Sequence of chain 1.G:
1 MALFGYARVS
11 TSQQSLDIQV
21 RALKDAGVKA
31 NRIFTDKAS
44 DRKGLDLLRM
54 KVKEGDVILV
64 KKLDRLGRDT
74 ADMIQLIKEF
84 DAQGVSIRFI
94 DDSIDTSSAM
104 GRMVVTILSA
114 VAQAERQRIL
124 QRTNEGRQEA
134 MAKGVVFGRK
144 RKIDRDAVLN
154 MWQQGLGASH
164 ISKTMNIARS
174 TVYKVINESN

Binding-site contacts:
Ligand atom C3' contacts residue ARG130 of chain 1.G at 3.5 Å.
Ligand atom C5' contacts residue LEU123 of chain 1.G at 3.8 Å (hydrophobic).
Ligand atom C4' contacts residue LEU123 of chain 1.G at 3.9 Å (hydrophobic).
Ligand atom OP1 contacts residue ARG71 of chain 1.G at 3.7 Å.
Ligand atom C3' contacts residue LEU123 of chain 1.G at 4.5 Å (hydrophobic).
Ligand atom O4' contacts residue ARG130 of chain 1.G at 3.8 Å.
Ligand atom O3' contacts residue ARG71 of chain 1.G at 4.0 Å.
Ligand atom C8 contacts residue THR11 of chain 1.G at 4.5 Å.
Ligand atom OP2 contacts residue SER10 of chain 1.G at 2.5 Å (h-bond).
Ligand atom N7 contacts residue THR11 of chain 1.G at 4.0 Å.
Ligand atom C4' contacts residue ASN127 of chain 1.G at 4.2 Å.
Ligand atom C5' contacts residue ASN127 of chain 1.G at 4.0 Å.
Ligand atom P contacts residue ARG71 of chain 1.G at 4.3 Å.
Ligand atom OP1 contacts residue LEU123 of chain 1.G at 4.2 Å.
Ligand atom OP1 contacts residue SER10 of chain 1.G at 2.5 Å (h-bond).
Ligand atom C4' contacts residue ARG130 of chain 1.G at 3.5 Å.
Ligand atom O3' contacts residue LEU123 of chain 1.G at 4.5 Å.
Ligand atom O5' contacts residue SER10 of chain 1.G at 2.6 Å (h-bond).
Ligand atom C5' contacts residue SER10 of chain 1.G at 3.1 Å.
Ligand atom OP2 contacts residue ARG71 of chain 1.G at 4.2 Å.
Ligand atom O5' contacts residue ARG71 of chain 1.G at 3.9 Å.
Ligand atom N3 contacts residue ARG130 of chain 1.G at 3.7 Å.
Ligand atom OP1 contacts residue ARG68 of chain 1.G at 2.9 Å (salt-bridge).
Ligand atom OP2 contacts residue ARG8 of chain 1.G at 4.2 Å.
Ligand atom P contacts residue ARG68 of chain 1.G at 4.2 Å.
Ligand atom OP1 contacts residue ARG8 of chain 1.G at 4.5 Å.
Ligand atom C1' contacts residue ARG130 of chain 1.G at 3.3 Å.
Ligand atom P contacts residue SER10 of chain 1.G at 1.6 Å.
Ligand atom O3' contacts residue ARG130 of chain 1.G at 3.1 Å (salt-bridge).
Ligand atom C2' contacts residue ARG130 of chain 1.G at 3.5 Å.
Ligand atom C4' contacts residue ARG71 of chain 1.G at 3.8 Å.
Ligand atom O4' contacts residue ARG71 of chain 1.G at 4.0 Å.

A small-molecule ligand and the protein it binds are described below.
Small molecule (SMILES): Nc1ncnc2c1ncn2[C@H]1C[C@H](O[P](=O)(O)OC[C@H]2O[C@@H](n3cnc4c(N)ncnc43)C[C@@H]2O[P](=O)(O)OC[C@H]2O[C@@H](n3cnc4c(N)ncnc43)C[C@@H]2O)[C@@H](COP(=O)=O)O1